Sequence of chain 1.A:
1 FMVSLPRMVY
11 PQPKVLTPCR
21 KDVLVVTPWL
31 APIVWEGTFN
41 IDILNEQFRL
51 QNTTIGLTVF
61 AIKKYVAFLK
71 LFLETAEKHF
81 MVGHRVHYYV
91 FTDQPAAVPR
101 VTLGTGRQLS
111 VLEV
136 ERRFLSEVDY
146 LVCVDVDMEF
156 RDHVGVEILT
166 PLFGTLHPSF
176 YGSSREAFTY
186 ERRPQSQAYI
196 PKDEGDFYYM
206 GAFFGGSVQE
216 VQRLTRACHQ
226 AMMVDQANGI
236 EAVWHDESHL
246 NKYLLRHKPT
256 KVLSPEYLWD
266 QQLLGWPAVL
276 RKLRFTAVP

The small molecule below binds the protein below.
Small molecule (SMILES): CC(=O)N[C@@H]1[C@@H](O)[C@H](O[C@@H]2O[C@H](CO)[C@H](O)[C@H](O)[C@H]2O[C@@H]2O[C@@H](C)[C@@H](O)[C@@H](O)[C@@H]2O)[C@@H](CO)O[C@H]1O

Binding-site contacts:
Ligand atom C5 contacts residue HIS172 of chain 1.A at 4.0 Å.
Ligand atom C6 contacts residue TRP239 of chain 1.A at 3.4 Å (hydrophobic).
Ligand atom C5 contacts residue GLU242 of chain 1.A at 3.9 Å.
Ligand atom O5 contacts residue MET205 of chain 1.A at 3.0 Å.
Ligand atom C6 contacts residue SER174 of chain 1.A at 4.0 Å.
Ligand atom C8 contacts residue PHE175 of chain 1.A at 4.2 Å (hydrophobic).
Ligand atom C4 contacts residue ASP265 of chain 1.A at 3.4 Å.
Ligand atom C6 contacts residue HIS172 of chain 1.A at 4.1 Å.
Ligand atom N2 contacts residue SER174 of chain 1.A at 4.0 Å.
Ligand atom C3 contacts residue TRP239 of chain 1.A at 3.9 Å (hydrophobic).
Ligand atom C6 contacts residue THR184 of chain 1.A at 3.5 Å.
Ligand atom O4 contacts residue GLU242 of chain 1.A at 2.8 Å (salt-bridge).
Ligand atom O3 contacts residue MET205 of chain 1.A at 3.8 Å.
Ligand atom C1 contacts residue MET205 of chain 1.A at 3.7 Å (hydrophobic).
Ligand atom O5 contacts residue HIS172 of chain 1.A at 3.3 Å (h-bond).
Ligand atom C8 contacts residue SER174 of chain 1.A at 3.8 Å.
Ligand atom C4 contacts residue TRP239 of chain 1.A at 3.7 Å (hydrophobic).
Ligand atom O6 contacts residue PHE175 of chain 1.A at 3.7 Å.
Ligand atom O6 contacts residue TRP239 of chain 1.A at 3.2 Å (h-bond).
Ligand atom C7 contacts residue PHE175 of chain 1.A at 4.0 Å (hydrophobic).
Ligand atom C4 contacts residue LEU268 of chain 1.A at 4.1 Å (hydrophobic).
Ligand atom C6 contacts residue HIS172 of chain 1.A at 4.1 Å.
Ligand atom O3 contacts residue ASP265 of chain 1.A at 4.0 Å.
Ligand atom O4 contacts residue HIS172 of chain 1.A at 2.9 Å (h-bond).
Ligand atom O7 contacts residue PHE175 of chain 1.A at 3.7 Å.
Ligand atom O6 contacts residue THR184 of chain 1.A at 2.6 Å (h-bond).
Ligand atom O4 contacts residue MET205 of chain 1.A at 3.7 Å.
Ligand atom O4 contacts residue ASP265 of chain 1.A at 2.6 Å (salt-bridge).
Ligand atom C6 contacts residue TYR203 of chain 1.A at 3.6 Å (hydrophobic).
Ligand atom C1 contacts residue HIS172 of chain 1.A at 4.0 Å.
Ligand atom C4 contacts residue HIS172 of chain 1.A at 4.0 Å.
Ligand atom C6 contacts residue LEU268 of chain 1.A at 4.1 Å (hydrophobic).
Ligand atom O4 contacts residue HIS172 of chain 1.A at 4.0 Å.
Ligand atom C2 contacts residue MET205 of chain 1.A at 4.0 Å (hydrophobic).
Ligand atom O3 contacts residue PHE175 of chain 1.A at 3.4 Å.
Ligand atom C2 contacts residue HIS172 of chain 1.A at 3.9 Å.
Ligand atom C4 contacts residue GLU242 of chain 1.A at 3.4 Å.
Ligand atom C6 contacts residue GLU242 of chain 1.A at 3.2 Å.
Ligand atom C3 contacts residue SER174 of chain 1.A at 3.9 Å.
Ligand atom C5 contacts residue TRP239 of chain 1.A at 3.6 Å (hydrophobic).